Binding-site contacts:
Ligand atom C6 contacts residue THR206 of chain 1.H at 4.0 Å.
Ligand atom O6 contacts residue ASN204 of chain 1.H at 2.4 Å (h-bond).
Ligand atom O5 contacts residue ASN204 of chain 1.H at 2.5 Å (h-bond).
Ligand atom C6 contacts residue ASN204 of chain 1.H at 3.5 Å.
Ligand atom C8 contacts residue GLU245 of chain 1.H at 4.3 Å.
Ligand atom O7 contacts residue ILE247 of chain 1.H at 3.5 Å.
Ligand atom C5 contacts residue ASN204 of chain 1.H at 3.6 Å.
Ligand atom C7 contacts residue ILE247 of chain 1.H at 3.7 Å (hydrophobic).
Ligand atom C8 contacts residue ILE247 of chain 1.H at 3.7 Å (hydrophobic).
Ligand atom C5 contacts residue THR206 of chain 1.H at 3.8 Å.
Ligand atom O5 contacts residue THR206 of chain 1.H at 4.3 Å.
Ligand atom N2 contacts residue ILE247 of chain 1.H at 4.5 Å.
Ligand atom C1 contacts residue ASN204 of chain 1.H at 3.4 Å.
Ligand atom C8 contacts residue ASN246 of chain 1.H at 3.3 Å.

Sequence of chain 1.H:
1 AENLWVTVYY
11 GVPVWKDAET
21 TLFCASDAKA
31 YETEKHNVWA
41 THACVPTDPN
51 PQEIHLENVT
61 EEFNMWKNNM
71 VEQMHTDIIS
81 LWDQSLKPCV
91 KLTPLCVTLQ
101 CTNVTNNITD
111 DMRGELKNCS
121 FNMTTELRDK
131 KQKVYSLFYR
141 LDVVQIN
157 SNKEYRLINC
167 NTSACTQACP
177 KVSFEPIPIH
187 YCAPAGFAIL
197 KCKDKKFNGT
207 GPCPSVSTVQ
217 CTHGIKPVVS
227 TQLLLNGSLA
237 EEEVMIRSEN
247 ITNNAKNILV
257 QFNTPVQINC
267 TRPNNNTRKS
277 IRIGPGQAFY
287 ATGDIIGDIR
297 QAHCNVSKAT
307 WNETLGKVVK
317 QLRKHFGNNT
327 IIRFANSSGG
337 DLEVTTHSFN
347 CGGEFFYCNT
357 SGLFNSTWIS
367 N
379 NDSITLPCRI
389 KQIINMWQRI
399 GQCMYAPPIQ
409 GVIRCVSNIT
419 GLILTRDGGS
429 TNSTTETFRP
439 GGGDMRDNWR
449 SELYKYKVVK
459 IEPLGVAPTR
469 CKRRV

A protein and the small-molecule ligand that binds it are described below.
Small molecule (SMILES): CC(=O)N[C@H]1[C@H](O[C@H]2[C@H](O)[C@@H](NC(C)=O)CO[C@@H]2CO)O[C@H](CO)[C@@H](O[C@@H]2O[C@H](CO)[C@@H](O)[C@H](O)[C@@H]2O)[C@@H]1O